Binding-site contacts:
Ligand atom O1 contacts residue PRO598 of chain 1.A at 3.8 Å.
Ligand atom C1 contacts residue PHE569 of chain 1.A at 3.8 Å (hydrophobic).
Ligand atom C6 contacts residue ASN167 of chain 1.A at 3.6 Å.
Ligand atom O2 contacts residue PHE569 of chain 1.A at 3.5 Å.
Ligand atom C9 contacts residue TYR342 of chain 1.A at 3.3 Å (hydrophobic).
Ligand atom C17 contacts residue GLU603 of chain 1.A at 3.6 Å.
Ligand atom N4 contacts residue ARG348 of chain 1.A at 3.0 Å (salt-bridge).
Ligand atom F3 contacts residue GLU566 of chain 1.A at 3.2 Å.
Ligand atom O1 contacts residue ASN167 of chain 1.A at 3.0 Å (h-bond).
Ligand atom C13 contacts residue GLU603 of chain 1.A at 3.5 Å.
Ligand atom O3 contacts residue LYS343 of chain 1.A at 3.7 Å.
Ligand atom C19 contacts residue SER335 of chain 1.A at 3.4 Å.
Ligand atom O3 contacts residue MET249 of chain 1.A at 3.2 Å.
Ligand atom C16 contacts residue GLU603 of chain 1.A at 3.5 Å.
Ligand atom C20 contacts residue SER335 of chain 1.A at 3.5 Å.
Ligand atom F2 contacts residue GLN562 of chain 1.A at 3.2 Å.
Ligand atom O1 contacts residue PHE170 of chain 1.A at 3.5 Å.
Ligand atom C24 contacts residue ASN606 of chain 1.A at 3.6 Å.
Ligand atom C26 contacts residue PHE339 of chain 1.A at 3.4 Å (hydrophobic).
Ligand atom C21 contacts residue SER335 of chain 1.A at 3.7 Å.
Ligand atom O2 contacts residue LYS343 of chain 1.A at 3.4 Å (salt-bridge).
Ligand atom F4 contacts residue LEU169 of chain 1.A at 3.4 Å.
Ligand atom C8 contacts residue ASN167 of chain 1.A at 3.4 Å.
Ligand atom N1 contacts residue PHE569 of chain 1.A at 3.4 Å.
Ligand atom C26 contacts residue TYR342 of chain 1.A at 3.2 Å (hydrophobic).
Ligand atom N4 contacts residue TYR342 of chain 1.A at 3.6 Å.
Ligand atom N3 contacts residue GLU603 of chain 1.A at 3.3 Å (salt-bridge).
Ligand atom C19 contacts residue LEU607 of chain 1.A at 3.7 Å (hydrophobic).
Ligand atom F3 contacts residue TRP565 of chain 1.A at 3.3 Å.
Ligand atom C11 contacts residue ASP332 of chain 1.A at 3.5 Å.
Ligand atom C18 contacts residue SER335 of chain 1.A at 3.6 Å.
Ligand atom N5 contacts residue TRP229 of chain 1.A at 3.8 Å.
Ligand atom N3 contacts residue ARG348 of chain 1.A at 2.9 Å (salt-bridge).
Ligand atom C15 contacts residue GLU603 of chain 1.A at 3.3 Å.
Ligand atom F4 contacts residue PRO598 of chain 1.A at 3.4 Å.
Ligand atom C20 contacts residue MET178 of chain 1.A at 3.7 Å (hydrophobic).
Ligand atom O3 contacts residue PHE569 of chain 1.A at 3.5 Å.
Ligand atom C21 contacts residue GLU603 of chain 1.A at 3.7 Å.
Ligand atom N4 contacts residue GLU603 of chain 1.A at 3.2 Å (salt-bridge).
Ligand atom C22 contacts residue GLU603 of chain 1.A at 3.5 Å.

Sequence of chain 1.A:
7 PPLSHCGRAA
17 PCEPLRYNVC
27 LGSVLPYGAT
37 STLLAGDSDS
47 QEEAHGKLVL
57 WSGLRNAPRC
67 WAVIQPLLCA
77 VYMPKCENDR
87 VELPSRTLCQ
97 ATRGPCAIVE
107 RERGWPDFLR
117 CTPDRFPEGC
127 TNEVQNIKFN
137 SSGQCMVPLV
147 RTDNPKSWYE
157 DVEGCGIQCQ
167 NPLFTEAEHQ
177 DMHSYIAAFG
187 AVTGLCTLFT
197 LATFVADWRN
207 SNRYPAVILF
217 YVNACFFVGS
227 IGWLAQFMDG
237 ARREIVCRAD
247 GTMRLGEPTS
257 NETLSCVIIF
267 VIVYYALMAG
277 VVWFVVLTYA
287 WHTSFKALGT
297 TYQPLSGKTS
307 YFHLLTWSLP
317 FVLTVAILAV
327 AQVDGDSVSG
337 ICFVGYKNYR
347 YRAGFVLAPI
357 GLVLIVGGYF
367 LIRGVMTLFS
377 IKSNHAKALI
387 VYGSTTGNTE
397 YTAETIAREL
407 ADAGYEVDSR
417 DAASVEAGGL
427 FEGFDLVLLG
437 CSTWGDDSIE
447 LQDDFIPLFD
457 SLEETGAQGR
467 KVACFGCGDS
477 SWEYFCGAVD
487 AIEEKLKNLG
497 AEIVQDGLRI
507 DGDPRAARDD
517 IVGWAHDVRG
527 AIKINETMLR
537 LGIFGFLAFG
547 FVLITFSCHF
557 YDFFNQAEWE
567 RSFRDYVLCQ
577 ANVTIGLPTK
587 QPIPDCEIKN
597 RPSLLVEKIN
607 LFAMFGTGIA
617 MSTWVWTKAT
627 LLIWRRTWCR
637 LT

A protein and the small-molecule ligand that binds it are described below.
Small molecule (SMILES): CN(C(=O)c1ccc([N+](=O)[O-])cc1C(F)(F)F)C1CCN(c2nnc(-c3ccnn3C)c3ccccc23)CC1